Binding-site contacts:
Ligand atom C1 contacts residue ARG162 of chain 1.B at 4.3 Å.
Ligand atom C6 contacts residue ILE164 of chain 1.B at 4.2 Å (hydrophobic).
Ligand atom O5 contacts residue ASN167 of chain 1.B at 2.3 Å (h-bond).
Ligand atom O3 contacts residue LYS19 of chain 1.F at 4.2 Å.
Ligand atom C8 contacts residue ILE164 of chain 1.B at 4.4 Å (hydrophobic).
Ligand atom O4 contacts residue LYS19 of chain 1.F at 2.8 Å (salt-bridge).
Ligand atom C2 contacts residue ASN167 of chain 1.B at 2.3 Å.
Ligand atom C4 contacts residue ASN167 of chain 1.B at 4.1 Å.
Ligand atom C6 contacts residue VAL144 of chain 1.B at 4.5 Å (hydrophobic).
Ligand atom C4 contacts residue LYS19 of chain 1.F at 3.8 Å.
Ligand atom O4 contacts residue ILE164 of chain 1.B at 4.2 Å.
Ligand atom C5 contacts residue ASN167 of chain 1.B at 3.6 Å.
Ligand atom O6 contacts residue ARG162 of chain 1.B at 3.9 Å.
Ligand atom C7 contacts residue ARG278 of chain 1.J at 3.9 Å.
Ligand atom O7 contacts residue ASN167 of chain 1.B at 2.8 Å (h-bond).
Ligand atom C8 contacts residue ASN167 of chain 1.B at 4.0 Å.
Ligand atom C8 contacts residue GLN76 of chain 1.F at 4.1 Å.
Ligand atom C5 contacts residue ILE164 of chain 1.B at 4.0 Å (hydrophobic).
Ligand atom C8 contacts residue ARG278 of chain 1.J at 4.3 Å.
Ligand atom O6 contacts residue LYS19 of chain 1.F at 4.0 Å.
Ligand atom C3 contacts residue ASN167 of chain 1.B at 3.7 Å.
Ligand atom C1 contacts residue ASN167 of chain 1.B at 1.3 Å.
Ligand atom O5 contacts residue ARG162 of chain 1.B at 3.3 Å (salt-bridge).
Ligand atom C6 contacts residue ARG162 of chain 1.B at 3.3 Å.
Ligand atom C7 contacts residue ASN167 of chain 1.B at 3.0 Å.
Ligand atom O7 contacts residue ARG278 of chain 1.J at 2.9 Å (salt-bridge).
Ligand atom N2 contacts residue ASN167 of chain 1.B at 2.8 Å (h-bond).
Ligand atom C5 contacts residue ARG162 of chain 1.B at 3.8 Å.

The small molecule below binds the protein below.
Small molecule (SMILES): CC(=O)N[C@H]1[C@H](O[C@H]2[C@H](O)[C@@H](NC(C)=O)CO[C@@H]2CO)O[C@H](CO)[C@@H](O[C@@H]2O[C@H](CO[C@H]3O[C@H](CO)[C@@H](O)[C@H](O)[C@@H]3O)[C@@H](O)[C@H](O)[C@@H]2O)[C@@H]1O

Sequence of chain 1.F:
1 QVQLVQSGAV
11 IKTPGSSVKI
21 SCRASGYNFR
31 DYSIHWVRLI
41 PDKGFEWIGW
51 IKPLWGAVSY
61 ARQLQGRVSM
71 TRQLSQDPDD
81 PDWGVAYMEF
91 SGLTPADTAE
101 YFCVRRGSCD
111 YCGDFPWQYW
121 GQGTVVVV

Sequence of chain 1.B:
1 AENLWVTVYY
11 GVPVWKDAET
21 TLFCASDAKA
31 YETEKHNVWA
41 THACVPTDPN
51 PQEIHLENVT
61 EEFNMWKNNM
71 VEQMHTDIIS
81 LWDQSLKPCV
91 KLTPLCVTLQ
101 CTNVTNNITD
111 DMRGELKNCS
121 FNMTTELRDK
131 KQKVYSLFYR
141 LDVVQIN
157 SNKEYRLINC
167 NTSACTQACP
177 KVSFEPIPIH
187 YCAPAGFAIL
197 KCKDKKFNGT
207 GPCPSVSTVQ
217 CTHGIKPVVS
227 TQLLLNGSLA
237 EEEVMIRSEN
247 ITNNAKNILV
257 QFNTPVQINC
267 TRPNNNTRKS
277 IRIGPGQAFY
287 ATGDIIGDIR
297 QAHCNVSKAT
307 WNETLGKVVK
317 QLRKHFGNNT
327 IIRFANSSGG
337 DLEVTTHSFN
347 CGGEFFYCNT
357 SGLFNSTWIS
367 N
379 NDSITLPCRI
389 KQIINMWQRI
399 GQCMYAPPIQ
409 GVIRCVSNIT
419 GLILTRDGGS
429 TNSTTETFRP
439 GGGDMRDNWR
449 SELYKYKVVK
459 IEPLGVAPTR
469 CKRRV

Sequence of chain 1.J:
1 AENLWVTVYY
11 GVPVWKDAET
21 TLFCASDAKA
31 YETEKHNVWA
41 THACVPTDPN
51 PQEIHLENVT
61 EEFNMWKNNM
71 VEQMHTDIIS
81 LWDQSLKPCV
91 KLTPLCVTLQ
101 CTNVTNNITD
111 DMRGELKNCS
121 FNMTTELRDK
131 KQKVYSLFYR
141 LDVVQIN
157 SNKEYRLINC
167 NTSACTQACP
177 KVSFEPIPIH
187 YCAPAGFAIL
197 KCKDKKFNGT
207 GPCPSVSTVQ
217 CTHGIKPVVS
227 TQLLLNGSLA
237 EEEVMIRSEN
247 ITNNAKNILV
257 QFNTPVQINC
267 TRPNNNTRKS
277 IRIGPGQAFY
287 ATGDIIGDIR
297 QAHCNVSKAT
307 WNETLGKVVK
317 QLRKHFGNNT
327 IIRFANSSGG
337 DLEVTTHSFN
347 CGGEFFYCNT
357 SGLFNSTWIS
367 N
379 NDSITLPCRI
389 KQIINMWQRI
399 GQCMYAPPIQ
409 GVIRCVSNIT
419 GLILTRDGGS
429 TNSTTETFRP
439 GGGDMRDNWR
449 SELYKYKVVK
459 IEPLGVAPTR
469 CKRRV